Binding-site contacts:
Ligand atom O5 contacts residue ASN362 of chain 1.A at 2.4 Å (h-bond).
Ligand atom C1 contacts residue GLN279 of chain 1.A at 4.4 Å.
Ligand atom N2 contacts residue ASN362 of chain 1.A at 2.9 Å (h-bond).
Ligand atom C3 contacts residue ASN362 of chain 1.A at 3.8 Å.
Ligand atom C8 contacts residue PRO278 of chain 1.A at 3.9 Å (hydrophobic).
Ligand atom C7 contacts residue PRO278 of chain 1.A at 4.4 Å (hydrophobic).
Ligand atom C7 contacts residue GLN279 of chain 1.A at 4.2 Å.
Ligand atom C8 contacts residue ARG280 of chain 1.A at 4.2 Å.
Ligand atom C8 contacts residue MAN1 of chain 1.H at 3.7 Å.
Ligand atom C2 contacts residue ASN362 of chain 1.A at 2.5 Å.
Ligand atom O7 contacts residue MAN1 of chain 1.H at 3.7 Å.
Ligand atom C7 contacts residue ASN362 of chain 1.A at 3.6 Å.
Ligand atom O7 contacts residue PRO278 of chain 1.A at 4.5 Å.
Ligand atom C4 contacts residue ASN362 of chain 1.A at 4.2 Å.
Ligand atom C7 contacts residue MAN1 of chain 1.H at 3.9 Å.
Ligand atom O3 contacts residue MAN1 of chain 1.H at 4.0 Å.
Ligand atom C1 contacts residue ASN362 of chain 1.A at 1.4 Å.
Ligand atom C5 contacts residue ASN362 of chain 1.A at 3.7 Å.
Ligand atom O7 contacts residue ASN362 of chain 1.A at 4.5 Å.
Ligand atom C8 contacts residue GLN279 of chain 1.A at 2.8 Å.
Ligand atom C8 contacts residue ASN362 of chain 1.A at 3.8 Å.

A protein and the small-molecule ligand that binds it are described below.
Small molecule (SMILES): CC(=O)N[C@H]1[C@H](O[C@H]2[C@H](O)[C@@H](NC(C)=O)CO[C@@H]2CO)O[C@H](CO)[C@@H](O)[C@@H]1O

Sequence of chain 1.A:
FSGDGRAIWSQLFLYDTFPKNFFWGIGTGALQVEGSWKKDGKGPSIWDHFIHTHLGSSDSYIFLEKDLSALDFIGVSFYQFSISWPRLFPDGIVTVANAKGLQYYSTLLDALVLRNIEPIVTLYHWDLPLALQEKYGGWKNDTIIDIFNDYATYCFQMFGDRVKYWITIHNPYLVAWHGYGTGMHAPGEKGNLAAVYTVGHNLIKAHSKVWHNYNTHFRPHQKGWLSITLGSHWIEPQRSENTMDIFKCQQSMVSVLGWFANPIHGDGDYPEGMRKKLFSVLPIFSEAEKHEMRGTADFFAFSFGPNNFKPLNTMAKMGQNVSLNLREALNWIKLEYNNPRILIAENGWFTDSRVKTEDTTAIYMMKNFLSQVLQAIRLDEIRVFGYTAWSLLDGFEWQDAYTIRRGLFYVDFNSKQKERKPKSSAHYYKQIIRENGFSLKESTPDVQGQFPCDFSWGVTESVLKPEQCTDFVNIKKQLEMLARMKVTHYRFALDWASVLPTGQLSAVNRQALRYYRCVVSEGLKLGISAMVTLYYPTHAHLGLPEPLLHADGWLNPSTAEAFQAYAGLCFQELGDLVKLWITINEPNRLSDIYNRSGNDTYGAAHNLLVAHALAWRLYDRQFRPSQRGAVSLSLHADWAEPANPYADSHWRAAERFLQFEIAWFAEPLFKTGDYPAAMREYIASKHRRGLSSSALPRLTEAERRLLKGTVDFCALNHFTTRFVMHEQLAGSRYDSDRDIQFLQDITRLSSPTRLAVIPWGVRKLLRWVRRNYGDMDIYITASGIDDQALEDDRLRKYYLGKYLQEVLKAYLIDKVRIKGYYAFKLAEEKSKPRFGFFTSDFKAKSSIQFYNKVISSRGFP